The small molecule below binds the protein below.
Small molecule (SMILES): Nc1ccn([C@@H]2O[C@H](CO[P](=O)(O)O[C@H]3[C@@H](O)[C@H](n4cnc5c(N)ncnc54)O[C@@H]3CO[P](=O)(O)O[C@H]3[C@@H](O)[C@H](n4cnc5c(=O)nc(N)[nH]c54)O[C@@H]3CO[P](=O)(O)O[C@H]3[C@@H](O)[C@H](n4cnc5c(N)ncnc54)O[C@@H]3CO[P](=O)(O)O[C@H]3[C@@H](O)[C@H](n4cnc5c(N)ncnc54)O[C@@H]3CO[P](=O)(O)O[C@H]3[C@@H](O)[C@H](n4ccc(=O)[nH]c4=O)O[C@@H]3CO[P](=O)(O)O[C@H]3[C@@H](O)[C@H](n4ccc(N)nc4=O)O[C@@H]3CO[P](=O)(O)O[C@H]3[C@@H](O)[C@H](n4ccc(=O)[nH]c4=O)O[C@@H]3CO[P](=O)(O)O[C@H]3[C@@H](O)[C@H](n4cnc5c(=O)nc(N)[nH]c54)O[C@@H]3CO)[C@@H](O)[C@H]2O)c(=O)n1

Binding-site contacts:
Ligand atom N7 contacts residue LYS61 of chain 14.C at 3.4 Å.
Ligand atom N9 contacts residue LYS61 of chain 14.C at 3.8 Å.
Ligand atom N6 contacts residue THR59 of chain 14.C at 2.7 Å (h-bond).
Ligand atom N1 contacts residue SER47 of chain 14.C at 2.7 Å (h-bond).
Ligand atom N1 contacts residue THR59 of chain 14.C at 3.4 Å.
Ligand atom O5' contacts residue LYS57 of chain 45.C at 2.8 Å (salt-bridge).
Ligand atom OP1 contacts residue ASN55 of chain 45.C at 3.2 Å.
Ligand atom N7 contacts residue TYR85 of chain 14.C at 3.8 Å.
Ligand atom OP2 contacts residue LYS57 of chain 45.C at 3.0 Å (salt-bridge).
Ligand atom OP2 contacts residue LYS89 of chain 45.C at 3.5 Å (salt-bridge).
Ligand atom OP2 contacts residue TYR85 of chain 14.C at 2.6 Å (h-bond).
Ligand atom C5 contacts residue THR45 of chain 14.C at 3.4 Å.
Ligand atom P contacts residue ARG49 of chain 45.C at 3.7 Å.
Ligand atom OP1 contacts residue LYS57 of chain 45.C at 2.9 Å.
Ligand atom P contacts residue SER51 of chain 45.C at 3.2 Å.
Ligand atom N7 contacts residue THR45 of chain 14.C at 2.7 Å (h-bond).
Ligand atom OP1 contacts residue SER51 of chain 45.C at 2.7 Å (h-bond).
Ligand atom OP1 contacts residue SER52 of chain 45.C at 3.1 Å.
Ligand atom C5' contacts residue ARG49 of chain 45.C at 2.6 Å.
Ligand atom O5' contacts residue ARG49 of chain 45.C at 3.6 Å (salt-bridge).
Ligand atom OP2 contacts residue SER51 of chain 45.C at 3.3 Å (h-bond).
Ligand atom C8 contacts residue LYS61 of chain 14.C at 3.6 Å.
Ligand atom C5' contacts residue LYS57 of chain 45.C at 3.8 Å.
Ligand atom O3' contacts residue ARG49 of chain 45.C at 3.6 Å (salt-bridge).
Ligand atom C2 contacts residue SER47 of chain 14.C at 3.2 Å.
Ligand atom C6 contacts residue THR45 of chain 14.C at 3.4 Å.
Ligand atom C6 contacts residue THR59 of chain 14.C at 3.5 Å.
Ligand atom OP2 contacts residue LYS43 of chain 14.C at 2.7 Å (salt-bridge).
Ligand atom N6 contacts residue CYS46 of chain 14.C at 3.6 Å (h-bond).
Ligand atom N6 contacts residue THR45 of chain 14.C at 2.8 Å (h-bond).
Ligand atom OP1 contacts residue ASN55 of chain 45.C at 3.0 Å (h-bond).
Ligand atom C4' contacts residue ARG49 of chain 45.C at 3.6 Å.
Ligand atom OP2 contacts residue THR91 of chain 45.C at 3.7 Å.
Ligand atom OP1 contacts residue ARG49 of chain 45.C at 2.6 Å (salt-bridge).
Ligand atom OP1 contacts residue LYS89 of chain 45.C at 3.5 Å (salt-bridge).
Ligand atom O5' contacts residue LYS89 of chain 45.C at 3.2 Å (salt-bridge).
Ligand atom P contacts residue LYS57 of chain 45.C at 3.1 Å.
Ligand atom O3' contacts residue SER51 of chain 45.C at 3.3 Å (h-bond).
Ligand atom O4' contacts residue LYS61 of chain 14.C at 3.7 Å.
Ligand atom OP2 contacts residue LYS57 of chain 45.C at 3.5 Å (salt-bridge).

Sequence of chain 45.C:
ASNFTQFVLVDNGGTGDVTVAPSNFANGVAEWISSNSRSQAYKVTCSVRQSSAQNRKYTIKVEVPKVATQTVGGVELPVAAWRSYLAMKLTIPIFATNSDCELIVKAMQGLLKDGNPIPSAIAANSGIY

Sequence of chain 14.C:
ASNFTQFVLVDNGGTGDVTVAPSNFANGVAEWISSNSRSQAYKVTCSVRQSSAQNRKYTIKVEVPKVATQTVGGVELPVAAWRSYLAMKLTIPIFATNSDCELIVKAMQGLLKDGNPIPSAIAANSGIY